Sequence of chain 1.C:
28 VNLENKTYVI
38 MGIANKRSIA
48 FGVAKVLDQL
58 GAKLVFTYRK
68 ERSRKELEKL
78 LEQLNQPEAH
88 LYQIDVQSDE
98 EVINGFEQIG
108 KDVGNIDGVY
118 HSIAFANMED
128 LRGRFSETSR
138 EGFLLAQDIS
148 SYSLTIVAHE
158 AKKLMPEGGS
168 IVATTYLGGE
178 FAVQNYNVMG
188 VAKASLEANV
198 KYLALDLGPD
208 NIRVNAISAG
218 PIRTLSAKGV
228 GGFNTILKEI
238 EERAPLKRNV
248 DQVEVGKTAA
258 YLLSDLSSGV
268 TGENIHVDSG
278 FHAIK

Binding-site contacts:
Ligand atom CD contacts residue LYS33 of chain 1.C at 3.4 Å.
Ligand atom O contacts residue ASP262 of chain 1.C at 4.3 Å.
Ligand atom N contacts residue ASP262 of chain 1.C at 4.0 Å.
Ligand atom N contacts residue LEU260 of chain 1.C at 3.7 Å.
Ligand atom OXT contacts residue GLY166 of chain 1.C at 3.5 Å (h-bond).
Ligand atom CA contacts residue ARG210 of chain 1.C at 4.2 Å.
Ligand atom N contacts residue SER261 of chain 1.C at 3.8 Å.
Ligand atom OE2 contacts residue ASP114 of chain 1.C at 3.9 Å.
Ligand atom OXT contacts residue ARG210 of chain 1.C at 3.5 Å (salt-bridge).
Ligand atom OE2 contacts residue TYR35 of chain 1.C at 4.5 Å.
Ligand atom OE2 contacts residue LYS33 of chain 1.C at 2.6 Å.
Ligand atom OE1 contacts residue LYS33 of chain 1.C at 4.1 Å.
Ligand atom O contacts residue SER265 of chain 1.C at 4.5 Å.
Ligand atom O contacts residue ARG210 of chain 1.C at 3.0 Å (salt-bridge).
Ligand atom CA contacts residue GLY166 of chain 1.C at 3.8 Å.
Ligand atom OXT contacts residue ASN208 of chain 1.C at 3.7 Å.
Ligand atom O contacts residue SER261 of chain 1.C at 4.0 Å.
Ligand atom CB contacts residue GLY166 of chain 1.C at 4.0 Å.
Ligand atom OE1 contacts residue GLY165 of chain 1.C at 4.2 Å.
Ligand atom C contacts residue GLY166 of chain 1.C at 4.1 Å.
Ligand atom CG contacts residue LYS33 of chain 1.C at 4.1 Å.
Ligand atom CB contacts residue GLY165 of chain 1.C at 4.4 Å.
Ligand atom N contacts residue ARG210 of chain 1.C at 4.0 Å.
Ligand atom C contacts residue ARG210 of chain 1.C at 3.5 Å.
Ligand atom OE1 contacts residue ASP114 of chain 1.C at 2.9 Å (salt-bridge).
Ligand atom OE1 contacts residue GLY166 of chain 1.C at 4.4 Å.
Ligand atom CD contacts residue ASP114 of chain 1.C at 3.7 Å.

This protein binds this small molecule.
Small molecule (SMILES): N[C@@H](CCC(=O)O)C(=O)O